Sequence of chain 1.D:
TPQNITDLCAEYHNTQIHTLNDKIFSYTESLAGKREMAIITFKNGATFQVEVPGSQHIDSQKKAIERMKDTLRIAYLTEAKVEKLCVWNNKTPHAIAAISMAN

Sequence of chain 1.E:
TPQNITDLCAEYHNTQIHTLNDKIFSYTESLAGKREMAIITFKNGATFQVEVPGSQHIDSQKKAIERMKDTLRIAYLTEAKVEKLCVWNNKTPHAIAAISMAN

A protein and the small-molecule ligand that binds it are described below.
Small molecule (SMILES): CC(=O)N[C@H]1[C@H](O[C@@H]2[C@H](O[C@]3(C(=O)O)C[C@H](O)[C@@H](NC(C)=O)[C@H]([C@H](O)[C@H](O)CO)O3)[C@@H](O)[C@H](O[C@H]3[C@H](O)[C@@H](O)[C@H](O)O[C@@H]3CO)O[C@@H]2CO)O[C@H](CO)[C@H](O)[C@@H]1O[C@@H]1O[C@H](CO)[C@H](O)[C@H](O)[C@H]1O[C@@H]1O[C@@H](C)[C@@H](O)[C@@H](O)[C@@H]1O

Binding-site contacts:
Ligand atom C4 contacts residue GLU11 of chain 1.D at 3.3 Å.
Ligand atom O4 contacts residue GLU51 of chain 1.D at 2.7 Å (salt-bridge).
Ligand atom C8 contacts residue HIS13 of chain 1.D at 3.9 Å.
Ligand atom O6 contacts residue GLN56 of chain 1.D at 3.9 Å.
Ligand atom C3 contacts residue TRP88 of chain 1.D at 3.8 Å (hydrophobic).
Ligand atom C3 contacts residue LYS91 of chain 1.D at 3.7 Å.
Ligand atom O5 contacts residue GLN56 of chain 1.D at 3.6 Å (h-bond).
Ligand atom C4 contacts residue TRP88 of chain 1.D at 3.7 Å (hydrophobic).
Ligand atom C5 contacts residue TRP88 of chain 1.D at 3.5 Å (hydrophobic).
Ligand atom N5 contacts residue TYR12 of chain 1.D at 3.5 Å.
Ligand atom O9 contacts residue ILE58 of chain 1.D at 3.5 Å.
Ligand atom C3 contacts residue ASN90 of chain 1.D at 3.7 Å.
Ligand atom N5 contacts residue GLU11 of chain 1.D at 3.1 Å (salt-bridge).
Ligand atom C9 contacts residue GLY33 of chain 1.E at 3.8 Å.
Ligand atom O4 contacts residue GLU11 of chain 1.D at 3.0 Å (salt-bridge).
Ligand atom C6 contacts residue TYR12 of chain 1.D at 3.9 Å (hydrophobic).
Ligand atom O3 contacts residue LYS91 of chain 1.D at 2.7 Å (salt-bridge).
Ligand atom O6 contacts residue TRP88 of chain 1.D at 3.4 Å.
Ligand atom C5 contacts residue GLU11 of chain 1.D at 3.8 Å.
Ligand atom C1 contacts residue ASN90 of chain 1.D at 3.2 Å.
Ligand atom O1A contacts residue TYR12 of chain 1.D at 3.7 Å.
Ligand atom O2 contacts residue ASN90 of chain 1.D at 2.4 Å (h-bond).
Ligand atom O1B contacts residue TYR12 of chain 1.D at 3.7 Å.
Ligand atom O6 contacts residue ILE58 of chain 1.D at 3.9 Å.
Ligand atom C11 contacts residue GLU11 of chain 1.D at 3.8 Å.
Ligand atom C11 contacts residue TYR12 of chain 1.D at 3.5 Å (hydrophobic).
Ligand atom O4 contacts residue LYS91 of chain 1.D at 3.0 Å (salt-bridge).
Ligand atom O1A contacts residue HIS13 of chain 1.D at 3.0 Å (h-bond).
Ligand atom O4 contacts residue GLN56 of chain 1.D at 3.6 Å.
Ligand atom C6 contacts residue TRP88 of chain 1.D at 3.6 Å (hydrophobic).
Ligand atom O3 contacts residue ASN90 of chain 1.D at 2.7 Å (h-bond).
Ligand atom O2 contacts residue ASN90 of chain 1.D at 3.4 Å (h-bond).
Ligand atom C4 contacts residue LYS91 of chain 1.D at 3.8 Å.
Ligand atom C4 contacts residue GLU51 of chain 1.D at 3.6 Å.
Ligand atom O6 contacts residue GLN61 of chain 1.D at 3.1 Å (h-bond).
Ligand atom O4 contacts residue GLN56 of chain 1.D at 3.4 Å.
Ligand atom C2 contacts residue ASN90 of chain 1.D at 3.2 Å.
Ligand atom C4 contacts residue GLN56 of chain 1.D at 3.3 Å.
Ligand atom O2 contacts residue ASN14 of chain 1.D at 3.5 Å (h-bond).
Ligand atom C8 contacts residue ASN14 of chain 1.D at 3.8 Å.